This protein binds this small molecule.
Small molecule (SMILES): CC(=O)N[C@H]1[C@H](O[C@H]2[C@H](O)[C@@H](NC(C)=O)CO[C@@H]2CO)O[C@H](CO)[C@@H](O[C@@H]2O[C@H](CO[C@H]3O[C@H](CO)[C@@H](O)[C@H](O)[C@@H]3O)[C@@H](O)[C@H](O[C@H]3O[C@H](CO)[C@@H](O)[C@H](O)[C@@H]3O)[C@@H]2O)[C@@H]1O

Sequence of chain 1.B:
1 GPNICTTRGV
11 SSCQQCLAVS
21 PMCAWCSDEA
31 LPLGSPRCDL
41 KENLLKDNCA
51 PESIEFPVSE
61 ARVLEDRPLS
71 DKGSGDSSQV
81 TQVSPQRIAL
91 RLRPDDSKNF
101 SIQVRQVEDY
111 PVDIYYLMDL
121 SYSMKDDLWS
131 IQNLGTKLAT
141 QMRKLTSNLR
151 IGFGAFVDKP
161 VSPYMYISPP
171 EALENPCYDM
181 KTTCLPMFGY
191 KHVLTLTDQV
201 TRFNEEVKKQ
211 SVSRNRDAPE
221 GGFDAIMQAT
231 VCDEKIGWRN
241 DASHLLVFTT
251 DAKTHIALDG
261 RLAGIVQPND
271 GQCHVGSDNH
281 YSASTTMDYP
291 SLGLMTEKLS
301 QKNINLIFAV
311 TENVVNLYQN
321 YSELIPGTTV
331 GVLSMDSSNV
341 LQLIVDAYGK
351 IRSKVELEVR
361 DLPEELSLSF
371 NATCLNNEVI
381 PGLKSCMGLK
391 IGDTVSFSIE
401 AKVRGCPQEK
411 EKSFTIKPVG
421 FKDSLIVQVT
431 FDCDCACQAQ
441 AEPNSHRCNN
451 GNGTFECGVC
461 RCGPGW

Binding-site contacts:
Ligand atom O7 contacts residue TRP262 of chain 1.A at 4.2 Å.
Ligand atom C7 contacts residue ASN320 of chain 1.B at 3.3 Å.
Ligand atom O7 contacts residue ASN320 of chain 1.B at 3.0 Å (h-bond).
Ligand atom N2 contacts residue ASN316 of chain 1.B at 4.0 Å.
Ligand atom N2 contacts residue ASN320 of chain 1.B at 3.1 Å (h-bond).
Ligand atom C2 contacts residue ASN320 of chain 1.B at 2.5 Å.
Ligand atom C4 contacts residue ASN320 of chain 1.B at 4.2 Å.
Ligand atom C1 contacts residue ASN320 of chain 1.B at 1.4 Å.
Ligand atom C7 contacts residue LEU317 of chain 1.B at 4.1 Å (hydrophobic).
Ligand atom C6 contacts residue ARG281 of chain 1.A at 3.8 Å.
Ligand atom C8 contacts residue LEU317 of chain 1.B at 3.5 Å (hydrophobic).
Ligand atom C3 contacts residue ASN320 of chain 1.B at 3.9 Å.
Ligand atom O6 contacts residue ARG281 of chain 1.A at 3.9 Å.
Ligand atom C8 contacts residue TRP262 of chain 1.A at 4.0 Å (hydrophobic).
Ligand atom O7 contacts residue MET285 of chain 1.A at 3.5 Å (h-bond).
Ligand atom C8 contacts residue ASN316 of chain 1.B at 3.9 Å.
Ligand atom O5 contacts residue ASN320 of chain 1.B at 2.3 Å (h-bond).
Ligand atom O7 contacts residue LEU317 of chain 1.B at 4.2 Å.
Ligand atom O6 contacts residue ARG281 of chain 1.A at 3.4 Å.
Ligand atom C7 contacts residue ASN316 of chain 1.B at 4.2 Å.
Ligand atom C5 contacts residue ASN320 of chain 1.B at 3.6 Å.
Ligand atom C1 contacts residue ASN316 of chain 1.B at 4.2 Å.
Ligand atom C6 contacts residue ARG281 of chain 1.A at 3.6 Å.

Sequence of chain 1.A:
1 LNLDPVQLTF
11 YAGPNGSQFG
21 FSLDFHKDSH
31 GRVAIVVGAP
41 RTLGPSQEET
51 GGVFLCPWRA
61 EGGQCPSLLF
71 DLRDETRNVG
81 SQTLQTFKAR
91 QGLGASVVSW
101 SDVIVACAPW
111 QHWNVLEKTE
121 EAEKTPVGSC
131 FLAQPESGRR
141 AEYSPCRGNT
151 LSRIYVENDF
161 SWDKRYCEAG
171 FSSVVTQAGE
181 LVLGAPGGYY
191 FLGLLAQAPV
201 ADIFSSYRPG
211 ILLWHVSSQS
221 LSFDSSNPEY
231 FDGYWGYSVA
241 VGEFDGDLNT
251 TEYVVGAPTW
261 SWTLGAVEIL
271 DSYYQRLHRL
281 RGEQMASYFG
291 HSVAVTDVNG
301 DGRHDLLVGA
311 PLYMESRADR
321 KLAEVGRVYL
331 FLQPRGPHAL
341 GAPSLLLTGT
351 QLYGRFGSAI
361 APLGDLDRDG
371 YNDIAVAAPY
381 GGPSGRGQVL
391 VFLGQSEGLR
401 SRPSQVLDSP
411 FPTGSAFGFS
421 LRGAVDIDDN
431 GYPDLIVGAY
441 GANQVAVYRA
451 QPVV